The small molecule below binds the protein below.
Small molecule (SMILES): O=C(O)c1nccn1Cc1ccc(O)cc1

Binding-site contacts:
Ligand atom C10 contacts residue ARG174 of chain 1.A at 3.9 Å.
Ligand atom C06 contacts residue ARG174 of chain 1.A at 3.9 Å.
Ligand atom C02 contacts residue ZN1 of chain 1.D at 2.8 Å.
Ligand atom O15 contacts residue HIS148 of chain 1.A at 3.2 Å.
Ligand atom C09 contacts residue TYR36 of chain 1.A at 3.6 Å (hydrophobic).
Ligand atom O15 contacts residue ZN1 of chain 1.D at 2.2 Å.
Ligand atom O13 contacts residue PRO37 of chain 1.A at 4.0 Å.
Ligand atom C14 contacts residue HIS148 of chain 1.A at 3.9 Å.
Ligand atom N01 contacts residue ZN1 of chain 1.D at 2.2 Å.
Ligand atom C10 contacts residue TYR36 of chain 1.A at 3.8 Å (hydrophobic).
Ligand atom C09 contacts residue PRO37 of chain 1.A at 4.0 Å (hydrophobic).
Ligand atom C05 contacts residue TRP56 of chain 1.A at 3.5 Å (hydrophobic).
Ligand atom N03 contacts residue ZN1 of chain 1.D at 4.1 Å.
Ligand atom C11 contacts residue TYR36 of chain 1.A at 3.8 Å (hydrophobic).
Ligand atom C08 contacts residue TYR36 of chain 1.A at 3.4 Å (hydrophobic).
Ligand atom C08 contacts residue HIS209 of chain 1.A at 3.8 Å.
Ligand atom O16 contacts residue ASN179 of chain 1.A at 3.8 Å.
Ligand atom C07 contacts residue ARG174 of chain 1.A at 3.7 Å.
Ligand atom C06 contacts residue TYR36 of chain 1.A at 4.1 Å (hydrophobic).
Ligand atom C12 contacts residue TYR36 of chain 1.A at 3.6 Å (hydrophobic).
Ligand atom C11 contacts residue ARG174 of chain 1.A at 3.5 Å.
Ligand atom N01 contacts residue HIS209 of chain 1.A at 3.1 Å (h-bond).
Ligand atom C05 contacts residue ASP87 of chain 1.A at 3.7 Å.
Ligand atom O15 contacts residue HIS209 of chain 1.A at 3.0 Å (h-bond).
Ligand atom C09 contacts residue HIS209 of chain 1.A at 3.7 Å.
Ligand atom C12 contacts residue ARG174 of chain 1.A at 3.5 Å.
Ligand atom N03 contacts residue ASN179 of chain 1.A at 3.5 Å (h-bond).
Ligand atom O15 contacts residue CYS167 of chain 1.A at 3.5 Å (h-bond).
Ligand atom C05 contacts residue HIS209 of chain 1.A at 3.8 Å.
Ligand atom C14 contacts residue HIS209 of chain 1.A at 3.4 Å.
Ligand atom C04 contacts residue ASN179 of chain 1.A at 3.6 Å.
Ligand atom C14 contacts residue ZN1 of chain 1.D at 2.9 Å.
Ligand atom C04 contacts residue TRP56 of chain 1.A at 3.7 Å (hydrophobic).
Ligand atom O16 contacts residue ARG174 of chain 1.A at 2.7 Å (salt-bridge).
Ligand atom C02 contacts residue HIS209 of chain 1.A at 3.3 Å.
Ligand atom N01 contacts residue ASP87 of chain 1.A at 3.2 Å (salt-bridge).
Ligand atom C07 contacts residue TYR36 of chain 1.A at 3.4 Å (hydrophobic).
Ligand atom C14 contacts residue ARG174 of chain 1.A at 3.8 Å.
Ligand atom C06 contacts residue ASN179 of chain 1.A at 3.5 Å.
Ligand atom C05 contacts residue ZN1 of chain 1.D at 3.4 Å.

Sequence of chain 1.A:
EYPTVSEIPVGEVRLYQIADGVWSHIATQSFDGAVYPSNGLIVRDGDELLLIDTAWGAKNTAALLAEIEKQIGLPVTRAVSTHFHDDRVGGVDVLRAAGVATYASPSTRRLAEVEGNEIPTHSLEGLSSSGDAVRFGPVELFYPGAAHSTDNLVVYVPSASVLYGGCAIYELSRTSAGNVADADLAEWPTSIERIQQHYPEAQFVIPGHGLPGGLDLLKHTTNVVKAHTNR